Sequence of chain 1.A:
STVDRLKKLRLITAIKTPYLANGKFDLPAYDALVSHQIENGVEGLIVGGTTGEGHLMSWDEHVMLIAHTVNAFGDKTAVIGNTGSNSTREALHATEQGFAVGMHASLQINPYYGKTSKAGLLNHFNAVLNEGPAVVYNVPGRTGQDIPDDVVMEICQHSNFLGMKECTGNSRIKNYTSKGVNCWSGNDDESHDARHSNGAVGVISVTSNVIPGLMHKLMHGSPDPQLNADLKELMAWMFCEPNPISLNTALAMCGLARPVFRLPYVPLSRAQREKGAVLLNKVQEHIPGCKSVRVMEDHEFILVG

The small molecule below binds the protein below.
Small molecule (SMILES): O=C(O)CCC(=O)C(=O)O

Binding-site contacts:
Ligand atom C4 contacts residue TYR171 of chain 1.A at 3.7 Å (hydrophobic).
Ligand atom O1 contacts residue ALA48 of chain 1.A at 3.5 Å.
Ligand atom C5 contacts residue ASN277 of chain 1.A at 4.0 Å.
Ligand atom C1 contacts residue THR85 of chain 1.A at 3.7 Å.
Ligand atom O1 contacts residue LYS199 of chain 1.A at 3.3 Å (salt-bridge).
Ligand atom C3 contacts residue TYR171 of chain 1.A at 3.9 Å (hydrophobic).
Ligand atom O2 contacts residue GLY83 of chain 1.A at 3.8 Å.
Ligand atom O2 contacts residue ALA48 of chain 1.A at 4.2 Å.
Ligand atom O2 contacts residue LEU141 of chain 1.A at 3.8 Å.
Ligand atom O3 contacts residue VAL173 of chain 1.A at 4.0 Å.
Ligand atom O1 contacts residue GLY83 of chain 1.A at 4.1 Å.
Ligand atom O2 contacts residue THR84 of chain 1.A at 3.3 Å (h-bond).
Ligand atom O4 contacts residue ARG176 of chain 1.A at 3.3 Å (salt-bridge).
Ligand atom C4 contacts residue GLY220 of chain 1.A at 3.6 Å.
Ligand atom C3 contacts residue GLY220 of chain 1.A at 4.3 Å.
Ligand atom C3 contacts residue ASN277 of chain 1.A at 4.3 Å.
Ligand atom O1 contacts residue THR85 of chain 1.A at 2.6 Å (h-bond).
Ligand atom C2 contacts residue TYR171 of chain 1.A at 3.4 Å (hydrophobic).
Ligand atom O3 contacts residue TYR171 of chain 1.A at 3.9 Å.
Ligand atom C3 contacts residue VAL240 of chain 1.A at 4.1 Å (hydrophobic).
Ligand atom O1 contacts residue THR84 of chain 1.A at 3.3 Å (h-bond).
Ligand atom C2 contacts residue LYS199 of chain 1.A at 1.3 Å.
Ligand atom O2 contacts residue LYS199 of chain 1.A at 2.4 Å (salt-bridge).
Ligand atom O2 contacts residue THR85 of chain 1.A at 4.4 Å.
Ligand atom C1 contacts residue THR84 of chain 1.A at 3.7 Å.
Ligand atom O4 contacts residue ASN277 of chain 1.A at 2.9 Å (h-bond).
Ligand atom O4 contacts residue PHE273 of chain 1.A at 3.9 Å.
Ligand atom C4 contacts residue LYS199 of chain 1.A at 3.7 Å.
Ligand atom O3 contacts residue ARG176 of chain 1.A at 3.1 Å (salt-bridge).
Ligand atom C1 contacts residue TYR171 of chain 1.A at 3.6 Å (hydrophobic).
Ligand atom O1 contacts residue TYR171 of chain 1.A at 4.3 Å.
Ligand atom C3 contacts residue LYS199 of chain 1.A at 2.8 Å.
Ligand atom C3 contacts residue THR85 of chain 1.A at 3.7 Å.
Ligand atom C5 contacts residue ARG176 of chain 1.A at 3.8 Å.
Ligand atom C2 contacts residue THR85 of chain 1.A at 4.2 Å.
Ligand atom C5 contacts residue TYR171 of chain 1.A at 4.0 Å (hydrophobic).
Ligand atom O2 contacts residue TYR171 of chain 1.A at 3.7 Å.
Ligand atom C2 contacts residue ALA48 of chain 1.A at 4.3 Å (hydrophobic).
Ligand atom C1 contacts residue LYS199 of chain 1.A at 2.1 Å.
Ligand atom C1 contacts residue ALA48 of chain 1.A at 3.8 Å (hydrophobic).